The protein below binds the small molecule below.
Small molecule (SMILES): CC(=O)N[C@H]1[C@H](O[C@H]2[C@H](O)[C@@H](NC(C)=O)CO[C@@H]2CO)O[C@H](CO)[C@@H](O)[C@@H]1O

Binding-site contacts:
Ligand atom C2 contacts residue ASN801 of chain 1.E at 2.5 Å.
Ligand atom N2 contacts residue ASN801 of chain 1.E at 3.0 Å (h-bond).
Ligand atom C1 contacts residue SER803 of chain 1.E at 3.7 Å.
Ligand atom O7 contacts residue ASN801 of chain 1.E at 4.2 Å.
Ligand atom O5 contacts residue SER803 of chain 1.E at 3.8 Å.
Ligand atom C7 contacts residue ASN801 of chain 1.E at 3.8 Å.
Ligand atom C4 contacts residue ASN801 of chain 1.E at 4.2 Å.
Ligand atom C5 contacts residue ASN801 of chain 1.E at 3.6 Å.
Ligand atom C1 contacts residue ASN801 of chain 1.E at 1.4 Å.
Ligand atom C5 contacts residue SER803 of chain 1.E at 3.8 Å.
Ligand atom O5 contacts residue ASN801 of chain 1.E at 2.3 Å (h-bond).
Ligand atom C3 contacts residue ASN801 of chain 1.E at 3.8 Å.
Ligand atom O6 contacts residue SER803 of chain 1.E at 4.2 Å.
Ligand atom O6 contacts residue GLN804 of chain 1.E at 3.5 Å (h-bond).

Sequence of chain 1.E:
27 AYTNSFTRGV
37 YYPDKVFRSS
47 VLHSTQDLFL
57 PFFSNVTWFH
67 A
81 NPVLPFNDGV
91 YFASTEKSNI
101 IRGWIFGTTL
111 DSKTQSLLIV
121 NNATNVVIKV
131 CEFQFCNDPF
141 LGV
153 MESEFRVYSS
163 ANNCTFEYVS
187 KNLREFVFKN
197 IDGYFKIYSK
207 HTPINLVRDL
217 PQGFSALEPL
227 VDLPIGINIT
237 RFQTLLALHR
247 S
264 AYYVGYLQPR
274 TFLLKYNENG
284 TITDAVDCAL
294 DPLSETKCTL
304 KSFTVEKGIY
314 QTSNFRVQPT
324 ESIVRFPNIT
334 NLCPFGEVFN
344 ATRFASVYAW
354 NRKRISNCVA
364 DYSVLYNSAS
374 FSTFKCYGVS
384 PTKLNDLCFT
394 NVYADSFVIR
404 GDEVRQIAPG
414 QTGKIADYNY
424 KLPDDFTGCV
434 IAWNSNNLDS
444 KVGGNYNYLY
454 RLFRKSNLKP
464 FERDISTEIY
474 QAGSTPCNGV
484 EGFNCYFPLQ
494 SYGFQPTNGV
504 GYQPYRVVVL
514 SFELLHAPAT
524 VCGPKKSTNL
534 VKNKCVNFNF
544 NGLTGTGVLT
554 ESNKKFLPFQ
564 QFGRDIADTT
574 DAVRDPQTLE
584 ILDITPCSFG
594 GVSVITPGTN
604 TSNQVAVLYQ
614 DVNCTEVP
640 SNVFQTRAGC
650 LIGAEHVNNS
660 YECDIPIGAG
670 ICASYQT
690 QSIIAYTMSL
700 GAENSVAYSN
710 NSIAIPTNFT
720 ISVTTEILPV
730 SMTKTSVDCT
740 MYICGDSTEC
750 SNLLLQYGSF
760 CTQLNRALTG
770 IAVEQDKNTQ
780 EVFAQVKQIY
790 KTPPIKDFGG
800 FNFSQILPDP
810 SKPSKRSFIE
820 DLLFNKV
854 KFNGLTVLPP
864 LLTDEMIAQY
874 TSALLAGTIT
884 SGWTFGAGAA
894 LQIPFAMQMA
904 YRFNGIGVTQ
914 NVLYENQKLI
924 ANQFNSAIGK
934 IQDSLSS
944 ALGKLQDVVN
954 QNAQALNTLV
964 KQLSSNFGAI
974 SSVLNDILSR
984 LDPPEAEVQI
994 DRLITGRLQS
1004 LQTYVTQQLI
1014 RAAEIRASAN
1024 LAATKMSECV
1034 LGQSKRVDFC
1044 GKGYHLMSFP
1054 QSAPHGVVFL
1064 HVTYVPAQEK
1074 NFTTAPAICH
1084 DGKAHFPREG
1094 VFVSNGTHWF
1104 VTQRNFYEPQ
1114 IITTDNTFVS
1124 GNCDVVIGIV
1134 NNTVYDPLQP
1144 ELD